Binding-site contacts:
Ligand atom F2 contacts residue PHE114 of chain 1.B at 3.3 Å.
Ligand atom C2 contacts residue PHE114 of chain 1.B at 3.6 Å (hydrophobic).
Ligand atom C5 contacts residue PHE114 of chain 1.B at 3.9 Å (hydrophobic).
Ligand atom C5 contacts residue TRP57 of chain 1.B at 3.9 Å (hydrophobic).
Ligand atom C2 contacts residue GLN81 of chain 1.B at 3.8 Å.
Ligand atom C2 contacts residue PHE80 of chain 1.B at 3.6 Å (hydrophobic).
Ligand atom N3 contacts residue PHE80 of chain 1.B at 3.8 Å.
Ligand atom N4 contacts residue VAL84 of chain 1.B at 3.5 Å.
Ligand atom F2 contacts residue ILE29 of chain 1.B at 3.4 Å.
Ligand atom F1 contacts residue ILE29 of chain 1.B at 3.0 Å.
Ligand atom C5 contacts residue GLU52 of chain 1.B at 3.6 Å.
Ligand atom C6 contacts residue GLU52 of chain 1.B at 3.4 Å.
Ligand atom O5' contacts residue ARG105 of chain 1.B at 2.9 Å (salt-bridge).
Ligand atom C6 contacts residue TRP57 of chain 1.B at 3.6 Å (hydrophobic).
Ligand atom C5' contacts residue GLU52 of chain 1.B at 3.2 Å.
Ligand atom C3' contacts residue GLU172 of chain 1.B at 3.4 Å.
Ligand atom O3' contacts residue TYR70 of chain 1.B at 2.9 Å (h-bond).
Ligand atom C5' contacts residue VAL54 of chain 1.B at 4.0 Å (hydrophobic).
Ligand atom F1 contacts residue PHE114 of chain 1.B at 3.8 Å.
Ligand atom C6 contacts residue ARG105 of chain 1.B at 3.7 Å.
Ligand atom N3 contacts residue GLN81 of chain 1.B at 3.0 Å (h-bond).
Ligand atom C4' contacts residue GLU172 of chain 1.B at 3.8 Å.
Ligand atom O3' contacts residue GLU172 of chain 1.B at 2.7 Å (salt-bridge).
Ligand atom F2 contacts residue ARG105 of chain 1.B at 3.2 Å.
Ligand atom O2 contacts residue PHE80 of chain 1.B at 3.4 Å.
Ligand atom N3 contacts residue PHE114 of chain 1.B at 3.3 Å.
Ligand atom N4 contacts residue PHE114 of chain 1.B at 3.5 Å.
Ligand atom O2 contacts residue PHE114 of chain 1.B at 3.8 Å.
Ligand atom O2 contacts residue MET69 of chain 1.B at 3.6 Å.
Ligand atom N4 contacts residue GLN81 of chain 1.B at 3.3 Å (h-bond).
Ligand atom O4' contacts residue TRP57 of chain 1.B at 3.5 Å.
Ligand atom C4 contacts residue PHE114 of chain 1.B at 3.4 Å (hydrophobic).
Ligand atom C3' contacts residue TYR70 of chain 1.B at 3.9 Å (hydrophobic).
Ligand atom N4 contacts residue ALA110 of chain 1.B at 3.5 Å.
Ligand atom C4 contacts residue GLN81 of chain 1.B at 3.8 Å.
Ligand atom O5' contacts residue GLU52 of chain 1.B at 2.5 Å (salt-bridge).
Ligand atom C2' contacts residue ILE29 of chain 1.B at 3.9 Å (hydrophobic).
Ligand atom F1 contacts residue TYR70 of chain 1.B at 2.6 Å.
Ligand atom O2 contacts residue GLN81 of chain 1.B at 3.8 Å.
Ligand atom C2' contacts residue TYR70 of chain 1.B at 3.6 Å (hydrophobic).

The protein below binds the small molecule below.
Small molecule (SMILES): Nc1ccn([C@@H]2O[C@H](CO)[C@@H](O)C2(F)F)c(=O)n1

Sequence of chain 1.B:
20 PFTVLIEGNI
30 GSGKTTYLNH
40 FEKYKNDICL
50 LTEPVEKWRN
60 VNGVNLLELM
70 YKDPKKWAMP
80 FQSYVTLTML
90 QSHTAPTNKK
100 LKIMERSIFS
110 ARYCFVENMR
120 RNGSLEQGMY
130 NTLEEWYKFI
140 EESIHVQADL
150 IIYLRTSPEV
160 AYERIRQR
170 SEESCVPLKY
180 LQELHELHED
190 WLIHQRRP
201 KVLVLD